Sequence of chain 33.F:
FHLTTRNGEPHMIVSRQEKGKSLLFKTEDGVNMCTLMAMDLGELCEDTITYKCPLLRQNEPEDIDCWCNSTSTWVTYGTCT

Binding-site contacts:
Ligand atom C3 contacts residue NAG1 of chain 33.Z at 3.3 Å.
Ligand atom C5 contacts residue ASN75 of chain 33.E at 3.2 Å.
Ligand atom O7 contacts residue MET126 of chain 33.E at 3.1 Å.
Ligand atom N2 contacts residue ASN75 of chain 33.E at 3.0 Å (h-bond).
Ligand atom O6 contacts residue NAG1 of chain 33.Z at 4.1 Å.
Ligand atom C6 contacts residue THR48 of chain 33.F at 4.4 Å.
Ligand atom C6 contacts residue CYS45 of chain 33.F at 4.4 Å (hydrophobic).
Ligand atom O7 contacts residue ASN75 of chain 33.E at 3.2 Å (h-bond).
Ligand atom C5 contacts residue NAG1 of chain 33.Z at 3.7 Å.
Ligand atom O3 contacts residue NAG1 of chain 33.Z at 2.4 Å (h-bond).
Ligand atom C7 contacts residue ASN75 of chain 33.E at 2.8 Å.
Ligand atom O6 contacts residue THR48 of chain 33.F at 4.0 Å.
Ligand atom C1 contacts residue ASN75 of chain 33.E at 1.3 Å.
Ligand atom C8 contacts residue PHE98 of chain 33.E at 3.6 Å (hydrophobic).
Ligand atom O6 contacts residue GLU46 of chain 33.F at 3.8 Å.
Ligand atom O5 contacts residue THR48 of chain 33.F at 4.0 Å.
Ligand atom C4 contacts residue ASN75 of chain 33.E at 4.0 Å.
Ligand atom C3 contacts residue ASN75 of chain 33.E at 3.5 Å.
Ligand atom C2 contacts residue NAG1 of chain 33.Z at 4.1 Å.
Ligand atom C8 contacts residue ASN75 of chain 33.E at 3.0 Å.
Ligand atom O4 contacts residue NAG1 of chain 33.Z at 1.6 Å.
Ligand atom C6 contacts residue ASN75 of chain 33.E at 3.8 Å.
Ligand atom C7 contacts residue MET126 of chain 33.E at 3.8 Å (hydrophobic).
Ligand atom C8 contacts residue MET126 of chain 33.E at 3.7 Å (hydrophobic).
Ligand atom O5 contacts residue ASN75 of chain 33.E at 2.1 Å (h-bond).
Ligand atom O6 contacts residue ASN75 of chain 33.E at 3.8 Å.
Ligand atom C6 contacts residue NAG1 of chain 33.Z at 3.4 Å.
Ligand atom O6 contacts residue CYS45 of chain 33.F at 3.4 Å (h-bond).
Ligand atom C2 contacts residue ASN75 of chain 33.E at 2.6 Å.
Ligand atom C4 contacts residue NAG1 of chain 33.Z at 2.9 Å.

Sequence of chain 33.E:
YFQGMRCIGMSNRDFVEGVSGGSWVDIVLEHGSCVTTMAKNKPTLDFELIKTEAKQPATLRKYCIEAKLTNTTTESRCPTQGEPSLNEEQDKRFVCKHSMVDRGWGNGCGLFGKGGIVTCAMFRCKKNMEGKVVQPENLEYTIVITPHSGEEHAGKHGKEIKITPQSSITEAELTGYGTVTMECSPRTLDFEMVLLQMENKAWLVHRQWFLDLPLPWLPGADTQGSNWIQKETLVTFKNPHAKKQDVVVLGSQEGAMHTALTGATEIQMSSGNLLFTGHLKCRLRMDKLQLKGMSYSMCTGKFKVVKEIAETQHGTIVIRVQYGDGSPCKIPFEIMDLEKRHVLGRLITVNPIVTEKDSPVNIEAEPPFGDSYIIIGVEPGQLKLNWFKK

A small-molecule ligand and the protein it binds are described below.
Small molecule (SMILES): CC(=O)N[C@@H]1[C@@H](O)[C@H](O)[C@@H](CO)O[C@H]1O